Sequence of chain 1.D:
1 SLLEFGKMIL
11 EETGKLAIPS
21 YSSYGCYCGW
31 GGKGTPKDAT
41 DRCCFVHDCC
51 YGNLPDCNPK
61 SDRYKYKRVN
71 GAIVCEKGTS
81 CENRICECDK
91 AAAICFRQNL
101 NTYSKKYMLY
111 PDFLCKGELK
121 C

The protein below binds the small molecule below.
Small molecule (SMILES): COc1ccc(C(=O)O)cc1

Binding-site contacts:
Ligand atom O1 contacts residue TRP30 of chain 1.D at 4.4 Å.
Ligand atom C2 contacts residue GLY29 of chain 1.D at 3.5 Å.
Ligand atom C4 contacts residue PHE5 of chain 1.D at 4.3 Å (hydrophobic).
Ligand atom C6 contacts residue SER22 of chain 1.D at 3.4 Å.
Ligand atom C8 contacts residue TYR21 of chain 1.D at 3.7 Å (hydrophobic).
Ligand atom C6 contacts residue ILE18 of chain 1.D at 4.4 Å (hydrophobic).
Ligand atom O2 contacts residue LYS60 of chain 1.D at 4.0 Å.
Ligand atom C3 contacts residue GLY29 of chain 1.D at 3.2 Å.
Ligand atom O3 contacts residue PHE5 of chain 1.D at 4.1 Å.
Ligand atom C5 contacts residue GLY29 of chain 1.D at 4.2 Å.
Ligand atom C7 contacts residue SER22 of chain 1.D at 3.8 Å.
Ligand atom C5 contacts residue PHE5 of chain 1.D at 4.3 Å (hydrophobic).
Ligand atom C5 contacts residue TYR21 of chain 1.D at 3.8 Å (hydrophobic).
Ligand atom C7 contacts residue GLY29 of chain 1.D at 4.3 Å.
Ligand atom C6 contacts residue TYR21 of chain 1.D at 4.3 Å (hydrophobic).
Ligand atom C8 contacts residue PHE96 of chain 1.D at 4.0 Å (hydrophobic).
Ligand atom O3 contacts residue SER22 of chain 1.D at 4.1 Å.
Ligand atom C8 contacts residue CYS28 of chain 1.D at 4.2 Å (hydrophobic).
Ligand atom C7 contacts residue ILE18 of chain 1.D at 4.0 Å (hydrophobic).
Ligand atom O3 contacts residue ILE9 of chain 1.D at 4.2 Å.
Ligand atom C8 contacts residue ILE9 of chain 1.D at 4.4 Å (hydrophobic).
Ligand atom C1 contacts residue LYS60 of chain 1.D at 3.7 Å.
Ligand atom O1 contacts residue LYS60 of chain 1.D at 2.8 Å (salt-bridge).
Ligand atom C4 contacts residue GLY29 of chain 1.D at 3.4 Å.
Ligand atom O3 contacts residue TYR21 of chain 1.D at 3.4 Å (h-bond).
Ligand atom C8 contacts residue CYS44 of chain 1.D at 4.3 Å (hydrophobic).
Ligand atom O2 contacts residue TRP30 of chain 1.D at 4.2 Å.
Ligand atom O2 contacts residue GLY29 of chain 1.D at 4.4 Å.
Ligand atom C5 contacts residue SER22 of chain 1.D at 4.0 Å.
Ligand atom C8 contacts residue PHE5 of chain 1.D at 3.7 Å (hydrophobic).
Ligand atom O1 contacts residue GLY29 of chain 1.D at 2.9 Å (h-bond).
Ligand atom C4 contacts residue CYS28 of chain 1.D at 4.3 Å (hydrophobic).
Ligand atom C3 contacts residue CYS28 of chain 1.D at 4.5 Å (hydrophobic).
Ligand atom C1 contacts residue GLY29 of chain 1.D at 3.6 Å.